The small molecule below binds the protein below.
Small molecule (SMILES): C[C@@H](O)[C@H](N)C(=O)O

Sequence of chain 2.A:
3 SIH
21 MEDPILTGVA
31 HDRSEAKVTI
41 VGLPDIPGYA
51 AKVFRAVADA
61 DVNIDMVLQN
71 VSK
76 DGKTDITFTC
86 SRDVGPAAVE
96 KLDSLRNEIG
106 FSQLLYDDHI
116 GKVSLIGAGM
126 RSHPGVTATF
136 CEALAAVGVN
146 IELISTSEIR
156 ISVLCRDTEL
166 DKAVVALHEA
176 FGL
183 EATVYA

Sequence of chain 1.A:
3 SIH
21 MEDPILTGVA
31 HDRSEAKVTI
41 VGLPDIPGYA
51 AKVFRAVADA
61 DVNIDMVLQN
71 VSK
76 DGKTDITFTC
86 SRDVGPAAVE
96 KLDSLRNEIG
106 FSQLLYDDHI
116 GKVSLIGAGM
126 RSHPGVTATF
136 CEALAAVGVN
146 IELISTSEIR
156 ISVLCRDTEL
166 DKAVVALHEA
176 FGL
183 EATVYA

Binding-site contacts:
Ligand atom O contacts residue ALA50 of chain 1.A at 2.8 Å (h-bond).
Ligand atom OG1 contacts residue ALA50 of chain 1.A at 3.5 Å.
Ligand atom CB contacts residue GLN69 of chain 1.A at 3.5 Å.
Ligand atom OXT contacts residue ILE46 of chain 1.A at 3.8 Å.
Ligand atom C contacts residue ILE146 of chain 2.A at 4.0 Å (hydrophobic).
Ligand atom CA contacts residue ILE146 of chain 2.A at 3.9 Å (hydrophobic).
Ligand atom CG2 contacts residue PRO44 of chain 1.A at 3.8 Å (hydrophobic).
Ligand atom C contacts residue PRO47 of chain 1.A at 4.0 Å (hydrophobic).
Ligand atom O contacts residue PRO47 of chain 1.A at 3.9 Å.
Ligand atom OXT contacts residue ILE146 of chain 2.A at 2.9 Å (h-bond).
Ligand atom C contacts residue ASN145 of chain 2.A at 3.9 Å.
Ligand atom O contacts residue GLY48 of chain 1.A at 3.2 Å (h-bond).
Ligand atom CG2 contacts residue GLN69 of chain 1.A at 3.3 Å.
Ligand atom OG1 contacts residue GLN69 of chain 1.A at 2.5 Å (h-bond).
Ligand atom C contacts residue ILE46 of chain 1.A at 3.3 Å (hydrophobic).
Ligand atom O contacts residue TYR49 of chain 1.A at 2.9 Å (h-bond).
Ligand atom N contacts residue ASN145 of chain 2.A at 2.7 Å (h-bond).
Ligand atom CA contacts residue ASP45 of chain 1.A at 3.9 Å.
Ligand atom CB contacts residue ILE146 of chain 2.A at 4.1 Å (hydrophobic).
Ligand atom O contacts residue ILE46 of chain 1.A at 3.4 Å (h-bond).
Ligand atom OXT contacts residue VAL144 of chain 2.A at 4.1 Å.
Ligand atom CG2 contacts residue ASP45 of chain 1.A at 3.9 Å.
Ligand atom CB contacts residue LEU43 of chain 1.A at 4.3 Å (hydrophobic).
Ligand atom OG1 contacts residue ILE146 of chain 2.A at 3.3 Å (h-bond).
Ligand atom C contacts residue TYR49 of chain 1.A at 3.9 Å (hydrophobic).
Ligand atom N contacts residue ASP45 of chain 1.A at 2.8 Å (salt-bridge).
Ligand atom OXT contacts residue PRO47 of chain 1.A at 3.7 Å.
Ligand atom CA contacts residue ALA50 of chain 1.A at 4.2 Å (hydrophobic).
Ligand atom CB contacts residue ALA50 of chain 1.A at 3.6 Å (hydrophobic).
Ligand atom CA contacts residue PRO44 of chain 1.A at 4.1 Å (hydrophobic).
Ligand atom CG2 contacts residue THR79 of chain 1.A at 3.3 Å.
Ligand atom N contacts residue ILE146 of chain 2.A at 2.7 Å (h-bond).
Ligand atom CG2 contacts residue LEU43 of chain 1.A at 3.9 Å (hydrophobic).
Ligand atom C contacts residue GLY48 of chain 1.A at 3.8 Å.
Ligand atom CA contacts residue ILE46 of chain 1.A at 3.3 Å (hydrophobic).
Ligand atom C contacts residue ALA50 of chain 1.A at 3.8 Å (hydrophobic).
Ligand atom N contacts residue ILE46 of chain 1.A at 3.9 Å.
Ligand atom OXT contacts residue GLY48 of chain 1.A at 4.0 Å.
Ligand atom CA contacts residue ASN145 of chain 2.A at 3.7 Å.
Ligand atom OXT contacts residue ASN145 of chain 2.A at 3.3 Å (h-bond).